A protein and the small-molecule ligand that binds it are described below.
Small molecule (SMILES): CC(=O)N[C@H]1[C@H](O[C@H]2[C@H](O)[C@@H](NC(C)=O)CO[C@@H]2CO[C@@H]2O[C@@H](C)[C@@H](O)[C@@H](O)[C@@H]2O)O[C@H](CO)[C@@H](O[C@@H]2O[C@H](CO)[C@@H](O)[C@H](O)[C@@H]2O)[C@@H]1O

Binding-site contacts:
Ligand atom O5 contacts residue ASN81 of chain 1.A at 3.6 Å.
Ligand atom C6 contacts residue ASN81 of chain 1.A at 3.5 Å.
Ligand atom O5 contacts residue ASN81 of chain 1.A at 2.2 Å (h-bond).
Ligand atom C7 contacts residue ASN81 of chain 1.A at 3.3 Å.
Ligand atom C6 contacts residue ILE121 of chain 1.A at 4.3 Å (hydrophobic).
Ligand atom C5 contacts residue PHE120 of chain 1.A at 4.4 Å (hydrophobic).
Ligand atom C6 contacts residue PHE120 of chain 1.A at 4.3 Å (hydrophobic).
Ligand atom O7 contacts residue ASN81 of chain 1.A at 3.7 Å.
Ligand atom O2 contacts residue ILE121 of chain 1.A at 4.3 Å.
Ligand atom C4 contacts residue ASN81 of chain 1.A at 4.1 Å.
Ligand atom N2 contacts residue ASN81 of chain 1.A at 2.8 Å (h-bond).
Ligand atom C7 contacts residue GLN80 of chain 1.A at 4.4 Å.
Ligand atom C8 contacts residue ASN81 of chain 1.A at 4.0 Å.
Ligand atom O7 contacts residue GLN80 of chain 1.A at 4.0 Å.
Ligand atom C8 contacts residue ILE121 of chain 1.A at 4.3 Å (hydrophobic).
Ligand atom C5 contacts residue ASN81 of chain 1.A at 4.0 Å.
Ligand atom O4 contacts residue GLU119 of chain 1.A at 3.9 Å.
Ligand atom C2 contacts residue ASN81 of chain 1.A at 2.4 Å.
Ligand atom C5 contacts residue ASN81 of chain 1.A at 3.5 Å.
Ligand atom C8 contacts residue GLN80 of chain 1.A at 3.9 Å.
Ligand atom C3 contacts residue ASN81 of chain 1.A at 3.8 Å.
Ligand atom C1 contacts residue ASN81 of chain 1.A at 1.4 Å.

Sequence of chain 1.A:
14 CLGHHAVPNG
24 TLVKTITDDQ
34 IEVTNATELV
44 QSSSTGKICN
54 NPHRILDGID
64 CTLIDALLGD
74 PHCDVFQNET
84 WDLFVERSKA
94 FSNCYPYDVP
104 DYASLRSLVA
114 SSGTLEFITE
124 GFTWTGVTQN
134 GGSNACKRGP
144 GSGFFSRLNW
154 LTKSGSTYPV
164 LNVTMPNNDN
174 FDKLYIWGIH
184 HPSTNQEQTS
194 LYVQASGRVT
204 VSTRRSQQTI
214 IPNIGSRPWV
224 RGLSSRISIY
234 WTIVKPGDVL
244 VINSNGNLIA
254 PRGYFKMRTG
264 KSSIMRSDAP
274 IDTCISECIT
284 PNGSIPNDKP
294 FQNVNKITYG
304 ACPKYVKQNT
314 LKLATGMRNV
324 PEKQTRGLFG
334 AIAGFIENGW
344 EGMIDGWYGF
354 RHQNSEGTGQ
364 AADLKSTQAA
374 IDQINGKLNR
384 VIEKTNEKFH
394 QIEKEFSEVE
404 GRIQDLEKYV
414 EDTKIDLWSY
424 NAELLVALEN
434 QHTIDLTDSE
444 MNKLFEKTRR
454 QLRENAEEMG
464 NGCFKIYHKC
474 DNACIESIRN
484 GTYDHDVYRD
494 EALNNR